Binding-site contacts:
Ligand atom NE2 contacts residue PRO41 of chain 1.D at 3.3 Å (h-bond).
Ligand atom C7 contacts residue ASN41 of chain 1.C at 3.6 Å.
Ligand atom CB contacts residue LYS103 of chain 1.C at 3.5 Å.
Ligand atom CA contacts residue GLU154 of chain 1.D at 3.6 Å.
Ligand atom CB contacts residue GLU154 of chain 1.D at 3.5 Å.
Ligand atom NE contacts residue ASP85 of chain 1.C at 3.0 Å (salt-bridge).
Ligand atom N8 contacts residue GLN111 of chain 1.D at 3.4 Å (h-bond).
Ligand atom CZ contacts residue GLN39 of chain 1.D at 3.3 Å.
Ligand atom NH2 contacts residue ASP85 of chain 1.C at 3.2 Å (salt-bridge).
Ligand atom O contacts residue THR40 of chain 1.C at 3.6 Å.
Ligand atom OG contacts residue GLU154 of chain 1.D at 2.6 Å (salt-bridge).
Ligand atom CD1 contacts residue GLN39 of chain 1.D at 3.5 Å.
Ligand atom O7 contacts residue ASN41 of chain 1.C at 3.4 Å (h-bond).
Ligand atom NH2 contacts residue LYS103 of chain 1.C at 3.2 Å (salt-bridge).
Ligand atom C7 contacts residue GLN111 of chain 1.D at 3.6 Å.
Ligand atom O contacts residue LYS103 of chain 1.C at 2.9 Å.
Ligand atom CZ contacts residue LYS103 of chain 1.C at 3.5 Å.
Ligand atom CG contacts residue TYR87 of chain 1.C at 3.5 Å (hydrophobic).
Ligand atom CA contacts residue ASP85 of chain 1.C at 3.3 Å.
Ligand atom C4 contacts residue ILE92 of chain 1.D at 3.5 Å (hydrophobic).
Ligand atom CB contacts residue ASP85 of chain 1.C at 3.6 Å.
Ligand atom CD contacts residue THR40 of chain 1.C at 3.6 Å.
Ligand atom C contacts residue ASP85 of chain 1.C at 3.5 Å.
Ligand atom CG2 contacts residue PRO173 of chain 1.D at 3.6 Å (hydrophobic).
Ligand atom CD1 contacts residue THR90 of chain 1.D at 3.5 Å.
Ligand atom NH1 contacts residue GLU165 of chain 1.C at 3.6 Å.
Ligand atom O contacts residue PRO41 of chain 1.D at 3.3 Å.
Ligand atom N6 contacts residue ILE92 of chain 1.D at 3.4 Å.
Ligand atom C3 contacts residue ASN41 of chain 1.C at 3.6 Å.
Ligand atom O7 contacts residue GLN111 of chain 1.D at 3.0 Å (h-bond).
Ligand atom OE1 contacts residue PRO41 of chain 1.D at 3.6 Å.
Ligand atom NZ contacts residue ARG142 of chain 1.C at 3.5 Å (salt-bridge).
Ligand atom CB contacts residue ASP85 of chain 1.C at 3.6 Å.
Ligand atom CD2 contacts residue TYR87 of chain 1.C at 3.5 Å (hydrophobic).
Ligand atom NH2 contacts residue ALA84 of chain 1.C at 3.2 Å.
Ligand atom CE1 contacts residue GLN39 of chain 1.D at 3.2 Å.
Ligand atom C5 contacts residue ILE92 of chain 1.D at 3.5 Å (hydrophobic).
Ligand atom CD contacts residue PRO41 of chain 1.D at 3.7 Å (hydrophobic).
Ligand atom N contacts residue ASP85 of chain 1.C at 2.7 Å (salt-bridge).
Ligand atom NE contacts residue LYS103 of chain 1.C at 3.5 Å (salt-bridge).

Sequence of chain 1.C:
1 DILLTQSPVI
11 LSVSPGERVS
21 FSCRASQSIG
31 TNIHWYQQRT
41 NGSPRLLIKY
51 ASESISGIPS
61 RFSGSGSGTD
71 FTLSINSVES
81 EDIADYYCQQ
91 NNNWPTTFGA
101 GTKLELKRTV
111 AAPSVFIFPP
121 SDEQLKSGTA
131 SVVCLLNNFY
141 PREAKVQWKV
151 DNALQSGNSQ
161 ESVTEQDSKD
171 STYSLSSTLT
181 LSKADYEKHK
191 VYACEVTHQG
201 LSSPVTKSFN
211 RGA

Sequence of chain 1.D:
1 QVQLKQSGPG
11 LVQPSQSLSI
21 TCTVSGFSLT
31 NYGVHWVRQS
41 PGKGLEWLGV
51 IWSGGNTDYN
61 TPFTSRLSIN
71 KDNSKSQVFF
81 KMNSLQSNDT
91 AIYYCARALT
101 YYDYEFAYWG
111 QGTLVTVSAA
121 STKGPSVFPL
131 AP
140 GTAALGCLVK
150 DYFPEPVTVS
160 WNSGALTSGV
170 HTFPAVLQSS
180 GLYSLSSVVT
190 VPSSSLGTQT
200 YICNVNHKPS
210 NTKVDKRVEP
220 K

A protein and the small-molecule ligand that binds it are described below.
Small molecule (SMILES): CC(C)C[C@@H]1NC(=O)[C@H](CCCN=C(N)N)NC(=O)[C@H](CCCNC(N)=O)NC(=O)[C@H]([C@@H](C)O)NC(=O)[C@H](CO)NC(=O)[C@H](CC(C)C)NC(=O)[C@H](CC(=O)O)NC(=O)[C@H](Cc2ccccc2)NC(=O)[C@H](CCC(N)=O)NC(=O)CNC(=O)CNC(=O)[C@H](CCCCN)NC1=O